Binding-site contacts:
Ligand atom C2 contacts residue ASN259 of chain 46.B at 2.4 Å.
Ligand atom C6 contacts residue LYS115 of chain 46.A at 3.9 Å.
Ligand atom O7 contacts residue ASN259 of chain 46.B at 3.0 Å (h-bond).
Ligand atom C7 contacts residue ASN259 of chain 46.B at 3.1 Å.
Ligand atom C5 contacts residue THR116 of chain 46.A at 3.5 Å.
Ligand atom C5 contacts residue ASN259 of chain 46.B at 3.7 Å.
Ligand atom O6 contacts residue LYS115 of chain 46.A at 4.4 Å.
Ligand atom O5 contacts residue THR116 of chain 46.A at 2.6 Å (h-bond).
Ligand atom C6 contacts residue PHE118 of chain 46.A at 4.4 Å (hydrophobic).
Ligand atom O6 contacts residue PHE118 of chain 46.A at 3.9 Å.
Ligand atom N2 contacts residue ASN259 of chain 46.B at 2.9 Å (h-bond).
Ligand atom C1 contacts residue THR116 of chain 46.A at 3.3 Å.
Ligand atom C6 contacts residue THR116 of chain 46.A at 3.5 Å.
Ligand atom C8 contacts residue ASN259 of chain 46.B at 4.1 Å.
Ligand atom C1 contacts residue ASN259 of chain 46.B at 1.4 Å.
Ligand atom C4 contacts residue ASN259 of chain 46.B at 4.2 Å.
Ligand atom O5 contacts residue ASN259 of chain 46.B at 2.4 Å (h-bond).
Ligand atom C3 contacts residue ASN259 of chain 46.B at 3.8 Å.

Sequence of chain 46.B:
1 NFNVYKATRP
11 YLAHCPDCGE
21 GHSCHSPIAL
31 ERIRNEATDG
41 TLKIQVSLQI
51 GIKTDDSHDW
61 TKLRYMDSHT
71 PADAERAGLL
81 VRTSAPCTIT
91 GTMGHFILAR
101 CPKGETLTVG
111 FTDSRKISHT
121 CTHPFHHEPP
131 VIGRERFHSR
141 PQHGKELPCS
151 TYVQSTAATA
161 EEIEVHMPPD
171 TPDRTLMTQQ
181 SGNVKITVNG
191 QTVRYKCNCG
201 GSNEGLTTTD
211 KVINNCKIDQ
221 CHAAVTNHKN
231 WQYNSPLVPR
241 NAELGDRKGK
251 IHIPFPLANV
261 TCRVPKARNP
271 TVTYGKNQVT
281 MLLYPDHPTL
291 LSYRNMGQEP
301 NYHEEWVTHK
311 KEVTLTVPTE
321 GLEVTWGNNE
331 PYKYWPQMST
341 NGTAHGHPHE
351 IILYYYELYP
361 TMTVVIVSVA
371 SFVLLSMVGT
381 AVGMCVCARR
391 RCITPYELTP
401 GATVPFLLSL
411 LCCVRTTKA

Sequence of chain 46.A:
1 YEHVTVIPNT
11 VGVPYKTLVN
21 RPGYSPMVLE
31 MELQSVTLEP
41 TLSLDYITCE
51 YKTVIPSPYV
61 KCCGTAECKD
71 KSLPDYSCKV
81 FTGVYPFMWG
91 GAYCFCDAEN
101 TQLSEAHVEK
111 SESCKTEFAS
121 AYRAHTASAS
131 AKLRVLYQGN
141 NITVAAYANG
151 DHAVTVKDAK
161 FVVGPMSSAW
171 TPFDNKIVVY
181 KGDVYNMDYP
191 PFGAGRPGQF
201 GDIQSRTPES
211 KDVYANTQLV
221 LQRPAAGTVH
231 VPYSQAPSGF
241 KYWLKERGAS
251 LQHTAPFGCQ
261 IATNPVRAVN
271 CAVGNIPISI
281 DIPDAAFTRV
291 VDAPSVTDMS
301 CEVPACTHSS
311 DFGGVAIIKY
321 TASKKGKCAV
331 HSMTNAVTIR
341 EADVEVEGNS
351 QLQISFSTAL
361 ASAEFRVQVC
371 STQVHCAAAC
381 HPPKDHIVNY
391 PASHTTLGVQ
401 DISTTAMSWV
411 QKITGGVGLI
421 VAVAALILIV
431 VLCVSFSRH

This protein binds this small molecule.
Small molecule (SMILES): CC(=O)N[C@@H]1[C@@H](O)[C@H](O)[C@@H](CO)O[C@H]1O